Sequence of chain 2.A:
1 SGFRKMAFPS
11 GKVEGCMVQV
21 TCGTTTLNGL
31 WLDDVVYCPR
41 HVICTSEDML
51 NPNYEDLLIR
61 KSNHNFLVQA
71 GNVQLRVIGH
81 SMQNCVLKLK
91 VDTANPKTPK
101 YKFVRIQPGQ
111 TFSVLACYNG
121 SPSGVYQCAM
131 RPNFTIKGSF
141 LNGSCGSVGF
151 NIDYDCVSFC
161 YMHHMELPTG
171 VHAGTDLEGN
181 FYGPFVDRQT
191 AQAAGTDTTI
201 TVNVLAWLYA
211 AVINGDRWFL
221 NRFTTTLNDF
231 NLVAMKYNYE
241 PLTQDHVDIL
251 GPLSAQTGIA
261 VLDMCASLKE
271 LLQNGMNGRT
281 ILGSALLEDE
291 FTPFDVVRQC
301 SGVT

Binding-site contacts:
Ligand atom C5 contacts residue HIS41 of chain 2.A at 4.3 Å.
Ligand atom N contacts residue HIS41 of chain 2.A at 4.3 Å.
Ligand atom O contacts residue SER144 of chain 2.A at 3.7 Å.
Ligand atom C contacts residue LEU27 of chain 2.A at 4.3 Å (hydrophobic).
Ligand atom O contacts residue GLY143 of chain 2.A at 2.9 Å (h-bond).
Ligand atom C1 contacts residue HIS41 of chain 2.A at 4.0 Å.
Ligand atom C2 contacts residue DMS1 of chain 2.F at 3.8 Å.
Ligand atom N contacts residue ASN142 of chain 2.A at 4.3 Å.
Ligand atom C8 contacts residue GLY143 of chain 2.A at 3.8 Å.
Ligand atom C2 contacts residue ASN142 of chain 2.A at 4.2 Å.
Ligand atom C contacts residue CYS145 of chain 2.A at 1.8 Å (hydrophobic).
Ligand atom O contacts residue CYS145 of chain 2.A at 2.9 Å (h-bond).
Ligand atom C6 contacts residue CYS44 of chain 2.A at 3.2 Å (hydrophobic).
Ligand atom C1 contacts residue GLY143 of chain 2.A at 3.9 Å.
Ligand atom C8 contacts residue ASN142 of chain 2.A at 4.0 Å.
Ligand atom C contacts residue DMS1 of chain 2.F at 3.7 Å.
Ligand atom C1 contacts residue CYS145 of chain 2.A at 2.8 Å (hydrophobic).
Ligand atom C6 contacts residue MET49 of chain 2.A at 3.9 Å (hydrophobic).
Ligand atom C5 contacts residue SER46 of chain 2.A at 4.4 Å.
Ligand atom C3 contacts residue HIS41 of chain 2.A at 4.3 Å.
Ligand atom C6 contacts residue HIS41 of chain 2.A at 3.4 Å.
Ligand atom C6 contacts residue THR45 of chain 2.A at 4.4 Å.
Ligand atom N contacts residue GLY143 of chain 2.A at 4.2 Å.
Ligand atom O contacts residue DMS1 of chain 2.F at 3.7 Å.
Ligand atom C6 contacts residue THR25 of chain 2.A at 3.7 Å.
Ligand atom O contacts residue LEU27 of chain 2.A at 3.6 Å.
Ligand atom C4 contacts residue SER46 of chain 2.A at 3.8 Å.
Ligand atom C4 contacts residue MET49 of chain 2.A at 4.4 Å (hydrophobic).
Ligand atom C5 contacts residue MET49 of chain 2.A at 3.9 Å (hydrophobic).
Ligand atom C5 contacts residue THR25 of chain 2.A at 4.2 Å.
Ligand atom C contacts residue HIS164 of chain 2.A at 3.4 Å.
Ligand atom C contacts residue HIS41 of chain 2.A at 3.0 Å.
Ligand atom N contacts residue DMS1 of chain 2.F at 3.8 Å.
Ligand atom O contacts residue LEU141 of chain 2.A at 4.3 Å.
Ligand atom C1 contacts residue DMS1 of chain 2.F at 3.5 Å.
Ligand atom N contacts residue CYS145 of chain 2.A at 4.0 Å.
Ligand atom C8 contacts residue LEU27 of chain 2.A at 4.4 Å (hydrophobic).
Ligand atom C1 contacts residue LEU27 of chain 2.A at 3.9 Å (hydrophobic).
Ligand atom O contacts residue ASN142 of chain 2.A at 3.9 Å.
Ligand atom C5 contacts residue CYS44 of chain 2.A at 4.0 Å (hydrophobic).

This small molecule binds to this protein.
Small molecule (SMILES): C#CCN1CCN(C(C)=O)CC1